Sequence of chain 2.A:
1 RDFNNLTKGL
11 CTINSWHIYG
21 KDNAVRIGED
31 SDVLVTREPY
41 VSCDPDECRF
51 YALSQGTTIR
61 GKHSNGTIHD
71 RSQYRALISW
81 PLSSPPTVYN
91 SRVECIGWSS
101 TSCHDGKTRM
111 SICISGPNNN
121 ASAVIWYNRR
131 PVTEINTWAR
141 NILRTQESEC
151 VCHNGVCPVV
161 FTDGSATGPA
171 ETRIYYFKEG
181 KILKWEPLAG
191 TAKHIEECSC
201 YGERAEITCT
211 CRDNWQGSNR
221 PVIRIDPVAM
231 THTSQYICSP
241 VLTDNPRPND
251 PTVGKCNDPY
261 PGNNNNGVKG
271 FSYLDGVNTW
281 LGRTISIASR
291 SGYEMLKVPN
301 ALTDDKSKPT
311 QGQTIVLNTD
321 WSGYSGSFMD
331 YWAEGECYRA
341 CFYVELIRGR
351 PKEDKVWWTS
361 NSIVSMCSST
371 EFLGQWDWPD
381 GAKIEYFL

Binding-site contacts:
Ligand atom C1 contacts residue ASN65 of chain 2.A at 1.9 Å.
Ligand atom C5 contacts residue ASN65 of chain 2.A at 4.0 Å.
Ligand atom O5 contacts residue ASN65 of chain 2.A at 2.7 Å (h-bond).
Ligand atom C3 contacts residue TRP357 of chain 2.A at 3.9 Å (hydrophobic).
Ligand atom O7 contacts residue ASN65 of chain 2.A at 3.6 Å.
Ligand atom N2 contacts residue ASN65 of chain 2.A at 3.1 Å (h-bond).
Ligand atom C8 contacts residue TRP357 of chain 2.A at 3.3 Å (hydrophobic).
Ligand atom O5 contacts residue TRP357 of chain 2.A at 4.3 Å.
Ligand atom N2 contacts residue TRP357 of chain 2.A at 3.5 Å.
Ligand atom C5 contacts residue TRP357 of chain 2.A at 3.9 Å (hydrophobic).
Ligand atom O4 contacts residue TRP357 of chain 2.A at 4.4 Å.
Ligand atom C2 contacts residue ASN65 of chain 2.A at 2.8 Å.
Ligand atom C3 contacts residue ASN65 of chain 2.A at 4.2 Å.
Ligand atom C1 contacts residue TRP357 of chain 2.A at 3.8 Å (hydrophobic).
Ligand atom C8 contacts residue ASN65 of chain 2.A at 4.4 Å.
Ligand atom O3 contacts residue TRP357 of chain 2.A at 4.3 Å.
Ligand atom C7 contacts residue TRP357 of chain 2.A at 4.0 Å (hydrophobic).
Ligand atom C7 contacts residue ASN65 of chain 2.A at 3.5 Å.
Ligand atom C4 contacts residue TRP357 of chain 2.A at 4.4 Å (hydrophobic).
Ligand atom C2 contacts residue TRP357 of chain 2.A at 4.3 Å (hydrophobic).

The protein below binds the small molecule below.
Small molecule (SMILES): CC(=O)N[C@@H]1[C@@H](O)[C@H](O)[C@@H](CO)O[C@H]1O